The small molecule below binds the protein below.
Small molecule (SMILES): OC[C@H]1O[C@@H]2O[C@H]3[C@H](O)[C@@H](O)[C@@H](O[C@H]4[C@H](O)[C@@H](O)[C@@H](O[C@H]5[C@H](O)[C@@H](O)[C@@H](O[C@H]6[C@H](O)[C@@H](O)[C@@H](O[C@H]7[C@H](O)[C@@H](O)[C@@H](O[C@H]8[C@H](O)[C@@H](O)[C@@H](O[C@H]1[C@H](O)[C@H]2O)O[C@@H]8CO)O[C@@H]7CO)O[C@@H]6CO)O[C@@H]5CO)O[C@@H]4CO)O[C@@H]3CO

Sequence of chain 1.A:
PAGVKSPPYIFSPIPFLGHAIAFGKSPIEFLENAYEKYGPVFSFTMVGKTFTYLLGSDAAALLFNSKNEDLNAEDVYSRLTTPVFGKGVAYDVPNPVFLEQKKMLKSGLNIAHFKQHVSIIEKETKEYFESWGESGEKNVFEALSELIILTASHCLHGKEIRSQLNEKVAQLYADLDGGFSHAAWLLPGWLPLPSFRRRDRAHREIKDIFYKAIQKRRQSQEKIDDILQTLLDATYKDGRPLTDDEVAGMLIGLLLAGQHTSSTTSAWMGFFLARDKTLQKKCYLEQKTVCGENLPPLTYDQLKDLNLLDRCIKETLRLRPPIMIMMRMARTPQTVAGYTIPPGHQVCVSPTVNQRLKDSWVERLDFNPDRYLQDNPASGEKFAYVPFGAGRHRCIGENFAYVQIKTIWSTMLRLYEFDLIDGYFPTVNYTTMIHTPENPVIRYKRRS

Binding-site contacts:
Ligand atom O6 contacts residue GLC6 of chain 2.B at 1.6 Å.
Ligand atom C3 contacts residue GLC4 of chain 2.B at 0.7 Å.
Ligand atom C3 contacts residue GLC2 of chain 2.B at 1.6 Å.
Ligand atom C4 contacts residue GLC5 of chain 2.B at 1.0 Å.
Ligand atom C1 contacts residue GLC4 of chain 2.B at 0.9 Å.
Ligand atom O4 contacts residue GLC4 of chain 2.B at 1.2 Å (h-bond).
Ligand atom C2 contacts residue GLC7 of chain 2.B at 1.5 Å.
Ligand atom C4 contacts residue GLC3 of chain 2.B at 1.3 Å.
Ligand atom C4 contacts residue GLC1 of chain 2.B at 1.2 Å.
Ligand atom O5 contacts residue GLC4 of chain 2.B at 1.1 Å.
Ligand atom O4 contacts residue GLC5 of chain 2.B at 0.8 Å (h-bond).
Ligand atom O6 contacts residue GLC5 of chain 2.B at 0.6 Å (h-bond).
Ligand atom O5 contacts residue GLC7 of chain 2.B at 1.1 Å (h-bond).
Ligand atom O4 contacts residue GLC2 of chain 2.B at 1.1 Å (h-bond).
Ligand atom O3 contacts residue GLC6 of chain 2.B at 1.2 Å (h-bond).
Ligand atom O5 contacts residue GLC3 of chain 2.B at 1.6 Å.
Ligand atom C3 contacts residue GLC3 of chain 2.B at 1.6 Å.
Ligand atom C4 contacts residue GLC6 of chain 2.B at 1.2 Å.
Ligand atom C6 contacts residue GLC5 of chain 2.B at 0.9 Å.
Ligand atom C2 contacts residue GLC6 of chain 2.B at 0.8 Å.
Ligand atom C6 contacts residue GLC3 of chain 2.B at 0.8 Å.
Ligand atom O2 contacts residue GLC6 of chain 2.B at 1.6 Å.
Ligand atom C5 contacts residue GLC3 of chain 2.B at 1.2 Å.
Ligand atom C4 contacts residue GLC4 of chain 2.B at 0.9 Å.
Ligand atom O6 contacts residue GLC7 of chain 2.B at 1.6 Å.
Ligand atom C5 contacts residue GLC5 of chain 2.B at 0.7 Å.
Ligand atom O5 contacts residue GLC6 of chain 2.B at 0.8 Å (h-bond).
Ligand atom C3 contacts residue GLC6 of chain 2.B at 1.1 Å.
Ligand atom C1 contacts residue GLC6 of chain 2.B at 1.4 Å.
Ligand atom O6 contacts residue GLC3 of chain 2.B at 1.2 Å (h-bond).
Ligand atom C6 contacts residue GLC6 of chain 2.B at 1.6 Å.
Ligand atom C3 contacts residue GLC5 of chain 2.B at 1.3 Å.
Ligand atom O6 contacts residue GLC2 of chain 2.B at 1.5 Å.
Ligand atom O2 contacts residue GLC4 of chain 2.B at 0.6 Å (h-bond).
Ligand atom O5 contacts residue GLC5 of chain 2.B at 1.0 Å.
Ligand atom C2 contacts residue GLC4 of chain 2.B at 1.0 Å.
Ligand atom O3 contacts residue GLC4 of chain 2.B at 1.2 Å (h-bond).
Ligand atom C6 contacts residue GLC1 of chain 2.B at 1.2 Å.
Ligand atom O4 contacts residue GLC3 of chain 2.B at 0.8 Å (h-bond).
Ligand atom C1 contacts residue GLC5 of chain 2.B at 0.9 Å.

Sequence of chain 2.A:
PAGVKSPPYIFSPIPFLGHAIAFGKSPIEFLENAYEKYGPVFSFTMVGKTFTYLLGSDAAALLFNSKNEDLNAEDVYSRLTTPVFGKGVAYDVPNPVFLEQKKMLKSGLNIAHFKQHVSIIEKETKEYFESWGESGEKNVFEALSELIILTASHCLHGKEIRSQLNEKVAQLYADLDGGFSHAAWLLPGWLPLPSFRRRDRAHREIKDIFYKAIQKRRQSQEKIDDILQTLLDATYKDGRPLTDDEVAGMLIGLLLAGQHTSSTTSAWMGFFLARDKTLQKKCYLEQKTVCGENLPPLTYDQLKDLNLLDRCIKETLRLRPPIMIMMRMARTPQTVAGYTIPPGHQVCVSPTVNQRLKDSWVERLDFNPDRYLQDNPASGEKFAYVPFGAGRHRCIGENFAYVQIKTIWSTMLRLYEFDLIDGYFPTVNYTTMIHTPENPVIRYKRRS